A protein and the small-molecule ligand that binds it are described below.
Small molecule (SMILES): CC(=O)N[C@H]1[C@H](O[C@H]2[C@H](O)[C@@H](NC(C)=O)CO[C@@H]2CO)O[C@H](CO)[C@@H](O)[C@@H]1O

Sequence of chain 2.A:
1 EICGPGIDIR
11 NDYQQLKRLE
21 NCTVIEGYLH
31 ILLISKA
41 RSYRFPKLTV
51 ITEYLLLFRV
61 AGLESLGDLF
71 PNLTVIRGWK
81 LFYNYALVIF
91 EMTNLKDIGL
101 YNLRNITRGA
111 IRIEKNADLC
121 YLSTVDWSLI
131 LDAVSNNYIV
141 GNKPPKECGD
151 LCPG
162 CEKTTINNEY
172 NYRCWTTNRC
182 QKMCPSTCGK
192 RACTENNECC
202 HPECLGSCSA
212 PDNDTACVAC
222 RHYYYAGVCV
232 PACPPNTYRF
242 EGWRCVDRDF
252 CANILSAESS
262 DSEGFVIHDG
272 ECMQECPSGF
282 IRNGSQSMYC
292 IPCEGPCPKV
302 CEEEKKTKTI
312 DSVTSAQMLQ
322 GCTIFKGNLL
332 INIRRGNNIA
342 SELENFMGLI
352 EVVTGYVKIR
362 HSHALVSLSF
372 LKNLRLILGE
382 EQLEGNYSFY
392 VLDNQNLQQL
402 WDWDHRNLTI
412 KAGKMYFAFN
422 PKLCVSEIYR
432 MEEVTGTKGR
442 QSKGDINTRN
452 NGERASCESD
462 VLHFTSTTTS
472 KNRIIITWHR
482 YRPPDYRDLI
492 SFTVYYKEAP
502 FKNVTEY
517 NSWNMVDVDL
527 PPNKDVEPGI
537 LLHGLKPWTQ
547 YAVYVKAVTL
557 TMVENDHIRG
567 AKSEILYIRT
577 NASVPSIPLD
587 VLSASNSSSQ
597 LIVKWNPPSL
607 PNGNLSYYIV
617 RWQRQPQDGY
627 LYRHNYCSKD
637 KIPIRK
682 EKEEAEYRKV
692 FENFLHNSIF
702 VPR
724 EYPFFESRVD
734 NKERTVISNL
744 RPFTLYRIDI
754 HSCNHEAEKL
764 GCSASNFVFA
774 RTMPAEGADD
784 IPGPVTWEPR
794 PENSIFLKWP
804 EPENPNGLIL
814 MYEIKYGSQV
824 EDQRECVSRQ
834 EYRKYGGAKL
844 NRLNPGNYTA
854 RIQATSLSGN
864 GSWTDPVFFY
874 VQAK

Binding-site contacts:
Ligand atom C8 contacts residue ILE130 of chain 2.A at 3.5 Å (hydrophobic).
Ligand atom C8 contacts residue HIS223 of chain 2.A at 3.4 Å.
Ligand atom O7 contacts residue HIS223 of chain 2.A at 4.0 Å.
Ligand atom C3 contacts residue ASN105 of chain 2.A at 3.8 Å.
Ligand atom C6 contacts residue THR107 of chain 2.A at 4.2 Å.
Ligand atom O5 contacts residue ARG222 of chain 2.A at 3.9 Å.
Ligand atom C7 contacts residue HIS223 of chain 2.A at 4.2 Å.
Ligand atom C2 contacts residue ASN105 of chain 2.A at 2.5 Å.
Ligand atom C7 contacts residue ASP132 of chain 2.A at 3.6 Å.
Ligand atom O5 contacts residue THR107 of chain 2.A at 4.4 Å.
Ligand atom C2 contacts residue ASP132 of chain 2.A at 4.1 Å.
Ligand atom C8 contacts residue ARG222 of chain 2.A at 3.6 Å.
Ligand atom C3 contacts residue ASP132 of chain 2.A at 3.4 Å.
Ligand atom O5 contacts residue ASN105 of chain 2.A at 2.4 Å (h-bond).
Ligand atom O7 contacts residue LEU129 of chain 2.A at 4.1 Å.
Ligand atom N2 contacts residue ASN105 of chain 2.A at 2.9 Å (h-bond).
Ligand atom O5 contacts residue LEU206 of chain 2.A at 4.1 Å.
Ligand atom C1 contacts residue ASN105 of chain 2.A at 1.4 Å.
Ligand atom N2 contacts residue ASP132 of chain 2.A at 3.1 Å (salt-bridge).
Ligand atom C8 contacts residue LEU129 of chain 2.A at 3.3 Å (hydrophobic).
Ligand atom C5 contacts residue ARG222 of chain 2.A at 4.3 Å.
Ligand atom C5 contacts residue THR107 of chain 2.A at 3.8 Å.
Ligand atom C8 contacts residue LEU131 of chain 2.A at 3.6 Å (hydrophobic).
Ligand atom O6 contacts residue ARG222 of chain 2.A at 2.3 Å (salt-bridge).
Ligand atom C4 contacts residue ASN105 of chain 2.A at 4.3 Å.
Ligand atom C8 contacts residue ASP132 of chain 2.A at 3.4 Å.
Ligand atom O7 contacts residue ASN105 of chain 2.A at 3.4 Å (h-bond).
Ligand atom C1 contacts residue LEU206 of chain 2.A at 4.4 Å (hydrophobic).
Ligand atom C7 contacts residue ASN105 of chain 2.A at 3.4 Å.
Ligand atom C8 contacts residue ASN105 of chain 2.A at 4.5 Å.
Ligand atom C6 contacts residue ARG222 of chain 2.A at 3.7 Å.
Ligand atom O3 contacts residue ASP132 of chain 2.A at 3.4 Å (salt-bridge).
Ligand atom C5 contacts residue ASN105 of chain 2.A at 3.7 Å.
Ligand atom C7 contacts residue LEU129 of chain 2.A at 4.2 Å (hydrophobic).